Binding-site contacts:
Ligand atom O7 contacts residue SER311 of chain 1.B at 3.2 Å (h-bond).
Ligand atom C3 contacts residue ASN283 of chain 1.B at 3.8 Å.
Ligand atom C1 contacts residue ILE281 of chain 1.B at 3.7 Å (hydrophobic).
Ligand atom C8 contacts residue MET310 of chain 1.B at 4.3 Å (hydrophobic).
Ligand atom C8 contacts residue THR312 of chain 1.B at 4.4 Å.
Ligand atom O7 contacts residue ASN283 of chain 1.B at 3.9 Å.
Ligand atom C5 contacts residue ASN283 of chain 1.B at 3.6 Å.
Ligand atom C2 contacts residue ASN283 of chain 1.B at 2.4 Å.
Ligand atom O7 contacts residue THR312 of chain 1.B at 3.4 Å.
Ligand atom C5 contacts residue ILE281 of chain 1.B at 4.0 Å (hydrophobic).
Ligand atom O6 contacts residue ARG558 of chain 1.B at 3.8 Å.
Ligand atom O5 contacts residue ASN283 of chain 1.B at 2.2 Å (h-bond).
Ligand atom C8 contacts residue ASN283 of chain 1.B at 4.3 Å.
Ligand atom C7 contacts residue ASN283 of chain 1.B at 3.5 Å.
Ligand atom C7 contacts residue SER311 of chain 1.B at 3.4 Å.
Ligand atom C1 contacts residue ASN283 of chain 1.B at 1.4 Å.
Ligand atom N2 contacts residue SER311 of chain 1.B at 4.2 Å.
Ligand atom C8 contacts residue SER311 of chain 1.B at 3.5 Å.
Ligand atom O5 contacts residue ILE281 of chain 1.B at 3.6 Å.
Ligand atom N2 contacts residue ASN283 of chain 1.B at 2.8 Å (h-bond).
Ligand atom C4 contacts residue ASN283 of chain 1.B at 4.2 Å.
Ligand atom C6 contacts residue ARG558 of chain 1.B at 3.8 Å.
Ligand atom C7 contacts residue THR312 of chain 1.B at 4.3 Å.

Sequence of chain 1.B:
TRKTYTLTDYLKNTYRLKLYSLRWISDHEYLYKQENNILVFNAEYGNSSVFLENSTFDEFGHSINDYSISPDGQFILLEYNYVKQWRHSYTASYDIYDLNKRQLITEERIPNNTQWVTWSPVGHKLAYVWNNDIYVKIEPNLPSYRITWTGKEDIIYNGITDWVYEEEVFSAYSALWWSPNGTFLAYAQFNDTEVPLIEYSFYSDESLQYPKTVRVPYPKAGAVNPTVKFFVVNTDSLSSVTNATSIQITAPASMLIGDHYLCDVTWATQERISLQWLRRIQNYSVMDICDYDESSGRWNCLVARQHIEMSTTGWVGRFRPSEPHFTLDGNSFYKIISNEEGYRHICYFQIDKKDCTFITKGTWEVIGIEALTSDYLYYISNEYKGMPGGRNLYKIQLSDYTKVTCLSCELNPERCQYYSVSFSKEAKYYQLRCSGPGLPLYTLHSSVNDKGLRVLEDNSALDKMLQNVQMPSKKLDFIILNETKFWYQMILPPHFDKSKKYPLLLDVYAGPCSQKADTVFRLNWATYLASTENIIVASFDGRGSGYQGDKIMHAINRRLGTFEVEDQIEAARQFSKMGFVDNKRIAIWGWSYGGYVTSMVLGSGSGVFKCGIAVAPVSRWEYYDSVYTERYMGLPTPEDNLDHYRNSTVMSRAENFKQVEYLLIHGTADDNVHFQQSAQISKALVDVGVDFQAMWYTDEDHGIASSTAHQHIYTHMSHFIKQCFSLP

This small molecule binds to this protein.
Small molecule (SMILES): CC(=O)N[C@@H]1[C@@H](O)[C@H](O)[C@@H](CO)O[C@H]1O